Sequence of chain 1.Y:
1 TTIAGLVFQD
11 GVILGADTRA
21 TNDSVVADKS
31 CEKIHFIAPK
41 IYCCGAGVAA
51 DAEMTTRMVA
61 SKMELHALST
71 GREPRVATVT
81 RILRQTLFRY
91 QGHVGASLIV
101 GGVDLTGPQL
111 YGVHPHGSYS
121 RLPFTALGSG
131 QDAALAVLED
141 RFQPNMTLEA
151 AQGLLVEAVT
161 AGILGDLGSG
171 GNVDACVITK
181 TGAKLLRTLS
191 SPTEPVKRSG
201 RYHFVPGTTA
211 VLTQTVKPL

A protein and the small-molecule ligand that binds it are described below.
Small molecule (SMILES): CCc1cccc(C[C@H](NC(=O)[C@H](Cc2ccccc2)NC(=O)c2cnccn2)B(O)O)c1

Sequence of chain 1.K:
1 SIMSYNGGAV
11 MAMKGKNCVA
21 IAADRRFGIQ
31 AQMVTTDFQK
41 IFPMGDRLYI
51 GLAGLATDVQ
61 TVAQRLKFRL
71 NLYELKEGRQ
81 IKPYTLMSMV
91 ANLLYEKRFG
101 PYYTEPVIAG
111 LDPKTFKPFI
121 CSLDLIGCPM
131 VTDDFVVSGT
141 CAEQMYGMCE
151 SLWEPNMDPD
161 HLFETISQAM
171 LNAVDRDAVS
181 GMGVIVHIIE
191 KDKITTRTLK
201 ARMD

Binding-site contacts:
Ligand atom O3 contacts residue GLY47 of chain 1.Y at 3.4 Å (h-bond).
Ligand atom C14 contacts residue GLY47 of chain 1.Y at 3.5 Å.
Ligand atom C13 contacts residue GLY47 of chain 1.Y at 3.6 Å.
Ligand atom C1 contacts residue THR1 of chain 1.Y at 2.8 Å.
Ligand atom C11 contacts residue ALA49 of chain 1.Y at 3.7 Å (hydrophobic).
Ligand atom C7 contacts residue ALA49 of chain 1.Y at 3.9 Å (hydrophobic).
Ligand atom C33 contacts residue ALA52 of chain 1.Y at 3.5 Å (hydrophobic).
Ligand atom C32 contacts residue HIS35 of chain 1.Y at 3.4 Å.
Ligand atom O4 contacts residue THR1 of chain 1.Y at 2.3 Å (h-bond).
Ligand atom C5 contacts residue THR1 of chain 1.Y at 3.2 Å.
Ligand atom O26 contacts residue ALA49 of chain 1.Y at 3.0 Å (h-bond).
Ligand atom N28 contacts residue ASP124 of chain 1.K at 3.8 Å.
Ligand atom O4 contacts residue GLY168 of chain 1.Y at 3.3 Å (h-bond).
Ligand atom C21 contacts residue GLY47 of chain 1.Y at 3.5 Å.
Ligand atom N6 contacts residue GLY47 of chain 1.Y at 2.8 Å (h-bond).
Ligand atom C17 contacts residue THR21 of chain 1.Y at 3.2 Å.
Ligand atom C33 contacts residue HIS35 of chain 1.Y at 2.8 Å.
Ligand atom C12 contacts residue ALA20 of chain 1.Y at 3.9 Å (hydrophobic).
Ligand atom C18 contacts residue ALA49 of chain 1.Y at 3.6 Å (hydrophobic).
Ligand atom B2 contacts residue THR1 of chain 1.Y at 1.5 Å.
Ligand atom O4 contacts residue ARG19 of chain 1.Y at 3.6 Å (salt-bridge).
Ligand atom C14 contacts residue THR21 of chain 1.Y at 3.6 Å.
Ligand atom C1 contacts residue GLY47 of chain 1.Y at 3.9 Å.
Ligand atom O15 contacts residue THR21 of chain 1.Y at 2.9 Å (h-bond).
Ligand atom C32 contacts residue GLU32 of chain 1.Y at 3.5 Å.
Ligand atom B2 contacts residue LYS33 of chain 1.Y at 3.8 Å.
Ligand atom N6 contacts residue THR1 of chain 1.Y at 3.9 Å.
Ligand atom C25 contacts residue THR21 of chain 1.Y at 3.8 Å.
Ligand atom C27 contacts residue ALA49 of chain 1.Y at 3.7 Å (hydrophobic).
Ligand atom C11 contacts residue ALA20 of chain 1.Y at 3.8 Å (hydrophobic).
Ligand atom O15 contacts residue ALA20 of chain 1.Y at 3.3 Å.
Ligand atom C20 contacts residue GLY47 of chain 1.Y at 3.8 Å.
Ligand atom O3 contacts residue THR1 of chain 1.Y at 2.1 Å (h-bond).
Ligand atom C11 contacts residue CYS31 of chain 1.Y at 3.5 Å (hydrophobic).
Ligand atom N28 contacts residue CYS128 of chain 1.K at 3.6 Å (h-bond).
Ligand atom C30 contacts residue ALA27 of chain 1.Y at 3.9 Å (hydrophobic).
Ligand atom C27 contacts residue CYS128 of chain 1.K at 3.7 Å (hydrophobic).
Ligand atom N16 contacts residue THR21 of chain 1.Y at 3.1 Å (h-bond).
Ligand atom C27 contacts residue ASP124 of chain 1.K at 3.3 Å.
Ligand atom C12 contacts residue ALA49 of chain 1.Y at 3.6 Å (hydrophobic).